Sequence of chain 1.C:
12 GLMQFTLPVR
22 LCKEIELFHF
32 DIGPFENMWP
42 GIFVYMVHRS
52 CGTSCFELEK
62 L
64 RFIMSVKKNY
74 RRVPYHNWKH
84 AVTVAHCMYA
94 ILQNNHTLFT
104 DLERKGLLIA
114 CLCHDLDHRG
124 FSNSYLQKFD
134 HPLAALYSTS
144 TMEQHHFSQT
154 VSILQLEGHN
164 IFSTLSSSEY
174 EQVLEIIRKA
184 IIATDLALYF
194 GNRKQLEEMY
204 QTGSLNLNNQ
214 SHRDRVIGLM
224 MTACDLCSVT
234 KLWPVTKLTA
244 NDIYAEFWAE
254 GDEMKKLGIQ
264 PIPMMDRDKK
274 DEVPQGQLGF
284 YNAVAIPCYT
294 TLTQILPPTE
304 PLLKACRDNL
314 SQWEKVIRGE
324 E

A protein and the small-molecule ligand that binds it are described below.
Small molecule (SMILES): O=c1ccn(-c2ccncc2)nc1-c1ccnn1-c1cccc(Br)c1

Binding-site contacts:
Ligand atom N5 contacts residue PHE250 of chain 1.C at 3.7 Å.
Ligand atom C11 contacts residue ILE246 of chain 1.C at 3.8 Å (hydrophobic).
Ligand atom C10 contacts residue MET267 of chain 1.C at 3.6 Å (hydrophobic).
Ligand atom C25 contacts residue HIS79 of chain 1.C at 3.8 Å.
Ligand atom O15 contacts residue GLN280 of chain 1.C at 2.9 Å (h-bond).
Ligand atom C8 contacts residue PHE250 of chain 1.C at 3.8 Å (hydrophobic).
Ligand atom C24 contacts residue HIS79 of chain 1.C at 3.8 Å.
Ligand atom C21 contacts residue PHE250 of chain 1.C at 3.7 Å (hydrophobic).
Ligand atom C18 contacts residue MET267 of chain 1.C at 3.7 Å (hydrophobic).
Ligand atom N4 contacts residue LEU229 of chain 1.C at 4.0 Å.
Ligand atom C7 contacts residue PHE283 of chain 1.C at 3.8 Å (hydrophobic).
Ligand atom C11 contacts residue VAL232 of chain 1.C at 3.7 Å (hydrophobic).
Ligand atom C1 contacts residue PHE283 of chain 1.C at 3.5 Å (hydrophobic).
Ligand atom C14 contacts residue LEU229 of chain 1.C at 3.9 Å (hydrophobic).
Ligand atom C11 contacts residue SER231 of chain 1.C at 4.0 Å.
Ligand atom C8 contacts residue GLN280 of chain 1.C at 3.4 Å.
Ligand atom BR20 contacts residue ASP228 of chain 1.C at 3.8 Å.
Ligand atom C11 contacts residue PHE283 of chain 1.C at 3.6 Å (hydrophobic).
Ligand atom N3 contacts residue PHE250 of chain 1.C at 4.0 Å.
Ligand atom C14 contacts residue ILE246 of chain 1.C at 3.8 Å (hydrophobic).
Ligand atom N6 contacts residue ILE246 of chain 1.C at 4.0 Å.
Ligand atom C19 contacts residue LEU189 of chain 1.C at 3.8 Å (hydrophobic).
Ligand atom C10 contacts residue PHE250 of chain 1.C at 3.7 Å (hydrophobic).
Ligand atom C2 contacts residue PHE283 of chain 1.C at 3.7 Å (hydrophobic).
Ligand atom N6 contacts residue LEU229 of chain 1.C at 3.7 Å.
Ligand atom C13 contacts residue PHE283 of chain 1.C at 3.6 Å (hydrophobic).
Ligand atom C23 contacts residue LEU189 of chain 1.C at 3.5 Å (hydrophobic).
Ligand atom C14 contacts residue VAL232 of chain 1.C at 3.9 Å (hydrophobic).
Ligand atom C8 contacts residue PHE283 of chain 1.C at 3.7 Å (hydrophobic).
Ligand atom C7 contacts residue GLN280 of chain 1.C at 3.5 Å.
Ligand atom N16 contacts residue LEU189 of chain 1.C at 3.8 Å.
Ligand atom C24 contacts residue PHE250 of chain 1.C at 3.8 Å (hydrophobic).
Ligand atom N6 contacts residue TYR78 of chain 1.C at 3.6 Å.
Ligand atom N5 contacts residue PHE283 of chain 1.C at 3.3 Å.
Ligand atom N3 contacts residue PHE283 of chain 1.C at 3.3 Å.
Ligand atom C18 contacts residue PHE283 of chain 1.C at 3.9 Å (hydrophobic).
Ligand atom C14 contacts residue SER231 of chain 1.C at 3.1 Å.
Ligand atom N6 contacts residue SER231 of chain 1.C at 4.0 Å.
Ligand atom C10 contacts residue PHE283 of chain 1.C at 3.5 Å (hydrophobic).
Ligand atom C12 contacts residue LEU229 of chain 1.C at 3.7 Å (hydrophobic).